Binding-site contacts:
Ligand atom PB contacts residue LYS177 of chain 1.A at 3.6 Å.
Ligand atom O1B contacts residue GLN174 of chain 1.A at 3.7 Å.
Ligand atom O3A contacts residue THR175 of chain 1.A at 3.9 Å.
Ligand atom N1 contacts residue ARG364 of chain 1.A at 3.5 Å.
Ligand atom O1A contacts residue ALA179 of chain 1.A at 2.9 Å (h-bond).
Ligand atom C8 contacts residue ALA179 of chain 1.A at 3.6 Å (hydrophobic).
Ligand atom N9 contacts residue GLN434 of chain 1.A at 3.6 Å (h-bond).
Ligand atom N6 contacts residue GLN434 of chain 1.A at 3.8 Å.
Ligand atom N6 contacts residue ARG364 of chain 1.A at 3.7 Å.
Ligand atom O2B contacts residue THR178 of chain 1.A at 3.0 Å (h-bond).
Ligand atom O2G contacts residue MG1 of chain 1.CA at 2.2 Å.
Ligand atom O3A contacts residue LYS177 of chain 1.A at 3.3 Å (salt-bridge).
Ligand atom C2' contacts residue GLN434 of chain 1.A at 3.6 Å.
Ligand atom N7 contacts residue GLN434 of chain 1.A at 3.8 Å.
Ligand atom O1B contacts residue GLY176 of chain 1.A at 3.2 Å (h-bond).
Ligand atom PA contacts residue GLY176 of chain 1.A at 3.6 Å.
Ligand atom N7 contacts residue ALA179 of chain 1.A at 3.5 Å.
Ligand atom O1G contacts residue ARG173 of chain 1.A at 3.7 Å.
Ligand atom O1A contacts residue THR178 of chain 1.A at 3.5 Å (h-bond).
Ligand atom C4 contacts residue GLN434 of chain 1.A at 3.7 Å.
Ligand atom PG contacts residue GLN174 of chain 1.A at 3.8 Å.
Ligand atom O2B contacts residue MG1 of chain 1.CA at 2.2 Å.
Ligand atom PB contacts residue GLY176 of chain 1.A at 3.8 Å.
Ligand atom N6 contacts residue PRO365 of chain 1.A at 3.8 Å.
Ligand atom C8 contacts residue GLN434 of chain 1.A at 3.7 Å.
Ligand atom PB contacts residue MG1 of chain 1.CA at 3.6 Å.
Ligand atom C6 contacts residue ARG364 of chain 1.A at 3.6 Å.
Ligand atom O5' contacts residue GLY176 of chain 1.A at 3.4 Å.
Ligand atom O1A contacts residue GLY176 of chain 1.A at 3.6 Å.
Ligand atom O1G contacts residue GLN174 of chain 1.A at 3.1 Å (h-bond).
Ligand atom PG contacts residue MG1 of chain 1.CA at 3.5 Å.
Ligand atom N6 contacts residue GLN432 of chain 1.A at 3.2 Å (h-bond).
Ligand atom N3B contacts residue GLN174 of chain 1.A at 3.1 Å (h-bond).
Ligand atom O1B contacts residue LYS177 of chain 1.A at 2.9 Å (salt-bridge).
Ligand atom O2' contacts residue GLN434 of chain 1.A at 2.9 Å (h-bond).
Ligand atom O1G contacts residue GLU330 of chain 1.A at 3.6 Å.
Ligand atom O4' contacts residue PHE359 of chain 1.A at 3.2 Å.
Ligand atom O1B contacts residue THR175 of chain 1.A at 3.2 Å (h-bond).
Ligand atom O3A contacts residue GLY176 of chain 1.A at 2.9 Å (h-bond).
Ligand atom C2 contacts residue ARG364 of chain 1.A at 3.7 Å.

The protein below binds the small molecule below.
Small molecule (SMILES): Nc1ncnc2c1ncn2[C@@H]1O[C@H](CO[P](=O)(O)O[P](=O)(O)NP(=O)(O)O)[C@@H](O)[C@H]1O

Sequence of chain 1.A:
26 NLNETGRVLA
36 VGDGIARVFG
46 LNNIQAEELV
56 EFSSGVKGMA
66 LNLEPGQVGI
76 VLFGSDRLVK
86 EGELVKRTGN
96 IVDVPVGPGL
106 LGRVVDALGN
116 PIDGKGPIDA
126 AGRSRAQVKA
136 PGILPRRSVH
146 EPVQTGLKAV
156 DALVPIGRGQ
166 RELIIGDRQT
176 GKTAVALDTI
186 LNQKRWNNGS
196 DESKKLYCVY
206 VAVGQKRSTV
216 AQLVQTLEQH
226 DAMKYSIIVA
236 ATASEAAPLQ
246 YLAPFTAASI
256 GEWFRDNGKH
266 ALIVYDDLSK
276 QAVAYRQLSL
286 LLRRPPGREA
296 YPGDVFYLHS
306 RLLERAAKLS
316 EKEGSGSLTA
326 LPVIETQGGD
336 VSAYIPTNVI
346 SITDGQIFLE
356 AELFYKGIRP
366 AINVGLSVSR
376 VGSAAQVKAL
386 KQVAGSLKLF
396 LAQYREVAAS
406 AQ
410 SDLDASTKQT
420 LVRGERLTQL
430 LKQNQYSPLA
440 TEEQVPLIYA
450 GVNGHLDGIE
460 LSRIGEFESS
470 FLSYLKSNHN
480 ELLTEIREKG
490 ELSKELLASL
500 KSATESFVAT

Sequence of chain 1.D:
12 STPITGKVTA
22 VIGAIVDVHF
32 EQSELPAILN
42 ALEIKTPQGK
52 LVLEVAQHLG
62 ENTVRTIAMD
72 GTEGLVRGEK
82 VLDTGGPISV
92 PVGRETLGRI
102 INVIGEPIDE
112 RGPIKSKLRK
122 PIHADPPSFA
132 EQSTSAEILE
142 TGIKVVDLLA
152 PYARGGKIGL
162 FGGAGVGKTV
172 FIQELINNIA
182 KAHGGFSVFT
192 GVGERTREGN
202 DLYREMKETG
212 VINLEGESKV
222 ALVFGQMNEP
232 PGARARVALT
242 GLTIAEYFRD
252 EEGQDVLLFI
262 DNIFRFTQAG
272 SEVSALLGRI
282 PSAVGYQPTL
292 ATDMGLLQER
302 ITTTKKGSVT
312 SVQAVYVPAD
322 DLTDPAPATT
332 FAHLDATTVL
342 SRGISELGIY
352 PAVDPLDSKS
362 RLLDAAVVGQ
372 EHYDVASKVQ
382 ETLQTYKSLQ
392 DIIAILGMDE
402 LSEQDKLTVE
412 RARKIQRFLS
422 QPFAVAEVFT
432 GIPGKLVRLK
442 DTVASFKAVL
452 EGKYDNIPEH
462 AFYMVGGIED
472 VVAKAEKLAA